Sequence of chain 1.A:
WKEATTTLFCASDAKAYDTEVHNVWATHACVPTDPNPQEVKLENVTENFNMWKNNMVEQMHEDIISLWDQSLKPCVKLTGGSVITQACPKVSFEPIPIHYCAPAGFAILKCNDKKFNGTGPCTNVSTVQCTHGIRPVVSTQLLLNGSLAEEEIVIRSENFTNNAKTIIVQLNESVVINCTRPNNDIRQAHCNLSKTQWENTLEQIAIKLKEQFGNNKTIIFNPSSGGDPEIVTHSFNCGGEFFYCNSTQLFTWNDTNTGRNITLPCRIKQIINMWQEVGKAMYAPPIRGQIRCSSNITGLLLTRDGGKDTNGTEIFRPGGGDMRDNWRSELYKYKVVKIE

Binding-site contacts:
Ligand atom C8 contacts residue ASN278 of chain 1.A at 4.5 Å.
Ligand atom N2 contacts residue ASN278 of chain 1.A at 3.0 Å (h-bond).
Ligand atom C5 contacts residue THR280 of chain 1.A at 4.1 Å.
Ligand atom C5 contacts residue ASN278 of chain 1.A at 3.6 Å.
Ligand atom C2 contacts residue ASN278 of chain 1.A at 2.5 Å.
Ligand atom O6 contacts residue ASN278 of chain 1.A at 4.4 Å.
Ligand atom C4 contacts residue ASN278 of chain 1.A at 4.2 Å.
Ligand atom O6 contacts residue GLN281 of chain 1.A at 3.7 Å.
Ligand atom C3 contacts residue ASN278 of chain 1.A at 3.8 Å.
Ligand atom C7 contacts residue ASN278 of chain 1.A at 4.0 Å.
Ligand atom C1 contacts residue THR280 of chain 1.A at 3.6 Å.
Ligand atom C1 contacts residue ASN278 of chain 1.A at 1.4 Å.
Ligand atom O5 contacts residue THR280 of chain 1.A at 4.0 Å.
Ligand atom O5 contacts residue ASN278 of chain 1.A at 2.3 Å (h-bond).

A protein and the small-molecule ligand that binds it are described below.
Small molecule (SMILES): CC(=O)N[C@@H]1[C@@H](O)[C@H](O)[C@@H](CO)O[C@H]1O